Sequence of chain 1.C:
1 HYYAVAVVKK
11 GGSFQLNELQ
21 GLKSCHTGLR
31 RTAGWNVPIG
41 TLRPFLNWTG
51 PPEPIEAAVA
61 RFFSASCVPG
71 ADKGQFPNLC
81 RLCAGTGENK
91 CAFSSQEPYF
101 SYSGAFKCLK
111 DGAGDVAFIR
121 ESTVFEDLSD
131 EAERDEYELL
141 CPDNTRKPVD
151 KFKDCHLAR

Binding-site contacts:
Ligand atom C4 contacts residue TYR77 of chain 1.A at 3.6 Å (hydrophobic).
Ligand atom C3 contacts residue GLU31 of chain 1.B at 3.4 Å.
Ligand atom O2 contacts residue GLU31 of chain 1.B at 2.5 Å (salt-bridge).
Ligand atom O6 contacts residue GLU31 of chain 1.B at 3.4 Å (salt-bridge).
Ligand atom C7 contacts residue ASN47 of chain 1.C at 3.0 Å.
Ligand atom C1 contacts residue ASN47 of chain 1.C at 1.4 Å.
Ligand atom O6 contacts residue PHE123 of chain 1.A at 3.6 Å.
Ligand atom C2 contacts residue ASN47 of chain 1.C at 2.4 Å.
Ligand atom O2 contacts residue PHE123 of chain 1.A at 3.6 Å.
Ligand atom O7 contacts residue ASN47 of chain 1.C at 2.9 Å (h-bond).
Ligand atom N2 contacts residue ASN47 of chain 1.C at 2.8 Å (h-bond).
Ligand atom O7 contacts residue GLN20 of chain 1.C at 2.7 Å (h-bond).
Ligand atom O5 contacts residue ASN78 of chain 1.A at 3.7 Å.
Ligand atom O5 contacts residue ASN47 of chain 1.C at 2.4 Å (h-bond).
Ligand atom C7 contacts residue GLN20 of chain 1.C at 3.0 Å.
Ligand atom O3 contacts residue GLU31 of chain 1.B at 3.0 Å (salt-bridge).
Ligand atom C5 contacts residue GLU31 of chain 1.B at 3.2 Å.
Ligand atom C6 contacts residue ALA30 of chain 1.B at 3.5 Å (hydrophobic).
Ligand atom O5 contacts residue ALA30 of chain 1.B at 3.0 Å (h-bond).
Ligand atom O4 contacts residue GLY99 of chain 1.A at 3.6 Å.
Ligand atom O5 contacts residue TYR77 of chain 1.A at 3.3 Å.
Ligand atom C5 contacts residue ASN39 of chain 1.A at 3.4 Å.
Ligand atom C6 contacts residue ALA30 of chain 1.B at 3.2 Å (hydrophobic).
Ligand atom C8 contacts residue GLN20 of chain 1.C at 3.1 Å.
Ligand atom O3 contacts residue GLY99 of chain 1.A at 3.6 Å.
Ligand atom C5 contacts residue PHE123 of chain 1.A at 3.5 Å (hydrophobic).
Ligand atom O4 contacts residue ASN125 of chain 1.A at 3.4 Å (h-bond).
Ligand atom O6 contacts residue GLY29 of chain 1.B at 3.7 Å.
Ligand atom C6 contacts residue GLU31 of chain 1.B at 3.1 Å.
Ligand atom C2 contacts residue ASN78 of chain 1.A at 3.3 Å.
Ligand atom O7 contacts residue PHE45 of chain 1.C at 3.2 Å (h-bond).
Ligand atom O3 contacts residue PHE123 of chain 1.A at 3.0 Å.
Ligand atom O6 contacts residue ALA30 of chain 1.B at 3.0 Å (h-bond).
Ligand atom O4 contacts residue ASP81 of chain 1.A at 3.5 Å (salt-bridge).
Ligand atom C6 contacts residue PHE123 of chain 1.A at 3.2 Å (hydrophobic).
Ligand atom C1 contacts residue ASN78 of chain 1.A at 3.6 Å.
Ligand atom C2 contacts residue GLU31 of chain 1.B at 3.5 Å.
Ligand atom O4 contacts residue PHE123 of chain 1.A at 3.5 Å.
Ligand atom C6 contacts residue ASP81 of chain 1.A at 3.3 Å.
Ligand atom O6 contacts residue ALA30 of chain 1.B at 3.3 Å (h-bond).

Sequence of chain 1.A:
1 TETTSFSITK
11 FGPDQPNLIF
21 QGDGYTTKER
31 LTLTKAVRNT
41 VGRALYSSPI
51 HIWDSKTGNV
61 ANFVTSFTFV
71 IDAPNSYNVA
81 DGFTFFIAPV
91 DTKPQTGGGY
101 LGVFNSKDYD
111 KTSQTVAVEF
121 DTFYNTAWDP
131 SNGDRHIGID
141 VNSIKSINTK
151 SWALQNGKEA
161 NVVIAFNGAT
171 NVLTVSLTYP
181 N

This protein binds this small molecule.
Small molecule (SMILES): CC(=O)N[C@H]1[C@H](O[C@H]2[C@H](O)[C@@H](NC(C)=O)CO[C@@H]2CO[C@@H]2O[C@@H](C)[C@@H](O)[C@@H](O)[C@@H]2O)O[C@H](CO)[C@@H](O[C@@H]2O[C@H](CO[C@H]3O[C@H](CO)[C@@H](O)[C@H](O)[C@@H]3O[C@@H]3O[C@H](CO)[C@@H](O)[C@H](O)[C@H]3NC(C)=O)[C@@H](O)[C@H](O[C@H]3O[C@H](CO)[C@@H](O)[C@H](O)[C@@H]3O[C@@H]3O[C@H](CO)[C@@H](O[C@@H]4O[C@H](CO)[C@H](O)[C@H](O)[C@H]4O)[C@H](O)[C@H]3NC(C)=O)[C@@H]2O)[C@@H]1O

Sequence of chain 1.B:
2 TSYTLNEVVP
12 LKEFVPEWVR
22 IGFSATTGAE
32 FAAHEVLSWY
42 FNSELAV